Sequence of chain 2.A:
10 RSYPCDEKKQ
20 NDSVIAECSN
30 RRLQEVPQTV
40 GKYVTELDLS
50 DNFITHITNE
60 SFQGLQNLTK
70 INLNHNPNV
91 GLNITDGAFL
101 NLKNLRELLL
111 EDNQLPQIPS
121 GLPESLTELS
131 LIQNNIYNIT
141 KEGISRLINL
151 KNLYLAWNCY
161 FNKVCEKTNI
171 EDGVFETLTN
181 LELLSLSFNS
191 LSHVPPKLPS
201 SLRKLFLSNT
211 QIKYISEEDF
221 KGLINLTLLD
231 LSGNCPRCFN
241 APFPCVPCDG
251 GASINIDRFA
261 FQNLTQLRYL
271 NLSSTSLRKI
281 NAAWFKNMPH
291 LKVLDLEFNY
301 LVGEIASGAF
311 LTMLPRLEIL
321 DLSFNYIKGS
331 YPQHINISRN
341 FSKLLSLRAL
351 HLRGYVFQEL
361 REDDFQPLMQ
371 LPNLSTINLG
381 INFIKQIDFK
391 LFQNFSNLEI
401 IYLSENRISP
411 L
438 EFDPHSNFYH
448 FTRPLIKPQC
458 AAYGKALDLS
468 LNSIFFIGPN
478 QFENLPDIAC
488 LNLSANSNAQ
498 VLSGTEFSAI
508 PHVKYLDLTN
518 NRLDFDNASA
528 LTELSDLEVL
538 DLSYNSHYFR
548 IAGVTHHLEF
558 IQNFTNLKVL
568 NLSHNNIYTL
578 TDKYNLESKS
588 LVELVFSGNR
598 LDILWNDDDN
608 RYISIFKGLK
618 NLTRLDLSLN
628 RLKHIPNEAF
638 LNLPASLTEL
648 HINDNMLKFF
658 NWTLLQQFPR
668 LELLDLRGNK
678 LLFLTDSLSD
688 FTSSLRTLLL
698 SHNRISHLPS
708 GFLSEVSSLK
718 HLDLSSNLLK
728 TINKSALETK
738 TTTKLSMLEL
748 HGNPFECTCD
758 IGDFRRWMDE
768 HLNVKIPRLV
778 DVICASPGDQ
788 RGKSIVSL

Binding-site contacts:
Ligand atom O7 contacts residue ASN93 of chain 2.A at 3.6 Å.
Ligand atom O6 contacts residue THR95 of chain 2.A at 4.5 Å.
Ligand atom C2 contacts residue ASN93 of chain 2.A at 2.5 Å.
Ligand atom O6 contacts residue HIS55 of chain 2.A at 3.8 Å.
Ligand atom O5 contacts residue HIS55 of chain 2.A at 4.4 Å.
Ligand atom C1 contacts residue ASN93 of chain 2.A at 1.4 Å.
Ligand atom N2 contacts residue ASN93 of chain 2.A at 3.0 Å (h-bond).
Ligand atom C3 contacts residue ASN93 of chain 2.A at 3.8 Å.
Ligand atom O6 contacts residue ASN93 of chain 2.A at 4.5 Å.
Ligand atom C5 contacts residue ASN93 of chain 2.A at 3.5 Å.
Ligand atom O5 contacts residue ASN93 of chain 2.A at 2.2 Å (h-bond).
Ligand atom C4 contacts residue ASN93 of chain 2.A at 4.1 Å.
Ligand atom C7 contacts residue ASN93 of chain 2.A at 3.6 Å.

A small-molecule ligand and the protein it binds are described below.
Small molecule (SMILES): CC(=O)N[C@@H]1[C@@H](O)[C@H](O)[C@@H](CO)O[C@H]1O